Sequence of chain 1.B:
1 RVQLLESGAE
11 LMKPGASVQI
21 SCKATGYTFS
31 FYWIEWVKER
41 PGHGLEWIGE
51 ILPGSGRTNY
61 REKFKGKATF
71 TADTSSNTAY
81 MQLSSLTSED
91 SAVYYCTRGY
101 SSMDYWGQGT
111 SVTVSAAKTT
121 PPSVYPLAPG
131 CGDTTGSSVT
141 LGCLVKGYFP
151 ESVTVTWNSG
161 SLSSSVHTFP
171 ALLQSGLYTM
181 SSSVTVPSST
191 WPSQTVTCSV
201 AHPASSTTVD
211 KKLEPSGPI

Binding-site contacts:
Ligand atom O2S contacts residue MET103 of chain 1.B at 3.8 Å.
Ligand atom C2 contacts residue TYR37 of chain 1.A at 3.6 Å (hydrophobic).
Ligand atom N4 contacts residue TYR101 of chain 1.A at 3.0 Å (h-bond).
Ligand atom N4 contacts residue TYR100 of chain 1.B at 4.1 Å.
Ligand atom O2S contacts residue GLY99 of chain 1.B at 3.9 Å.
Ligand atom N4 contacts residue GLY96 of chain 1.A at 3.6 Å (h-bond).
Ligand atom O3S contacts residue TYR37 of chain 1.A at 3.1 Å.
Ligand atom O1S contacts residue TYR101 of chain 1.A at 3.9 Å.
Ligand atom C8 contacts residue TYR100 of chain 1.B at 4.2 Å (hydrophobic).
Ligand atom O1 contacts residue GLY96 of chain 1.A at 2.8 Å (h-bond).
Ligand atom C2 contacts residue HIS31 of chain 1.A at 3.8 Å.
Ligand atom C3 contacts residue TYR101 of chain 1.A at 3.9 Å (hydrophobic).
Ligand atom C7 contacts residue TYR101 of chain 1.A at 3.9 Å (hydrophobic).
Ligand atom C6 contacts residue TYR100 of chain 1.B at 3.1 Å (hydrophobic).
Ligand atom C4 contacts residue TYR101 of chain 1.A at 3.6 Å (hydrophobic).
Ligand atom S contacts residue HIS39 of chain 1.A at 4.0 Å.
Ligand atom O2S contacts residue SER101 of chain 1.B at 3.4 Å (h-bond).
Ligand atom O3S contacts residue GLY96 of chain 1.A at 3.6 Å.
Ligand atom C7 contacts residue TYR100 of chain 1.B at 3.6 Å (hydrophobic).
Ligand atom O3S contacts residue HIS39 of chain 1.A at 2.9 Å (h-bond).
Ligand atom C7 contacts residue TYR37 of chain 1.A at 4.0 Å (hydrophobic).
Ligand atom C3 contacts residue TYR100 of chain 1.B at 4.2 Å (hydrophobic).
Ligand atom C7 contacts residue GLY96 of chain 1.A at 3.2 Å.
Ligand atom O7 contacts residue TYR100 of chain 1.B at 2.7 Å (h-bond).
Ligand atom C3 contacts residue GLY96 of chain 1.A at 4.0 Å.
Ligand atom O1S contacts residue GLY96 of chain 1.A at 3.5 Å.
Ligand atom O1 contacts residue THR97 of chain 1.A at 3.5 Å (h-bond).
Ligand atom C6 contacts residue TYR37 of chain 1.A at 3.7 Å (hydrophobic).
Ligand atom O1 contacts residue TYR101 of chain 1.A at 4.0 Å.
Ligand atom C8 contacts residue TYR101 of chain 1.A at 3.6 Å (hydrophobic).
Ligand atom O3S contacts residue SER101 of chain 1.B at 4.1 Å.
Ligand atom O1S contacts residue MET103 of chain 1.B at 3.9 Å.
Ligand atom C8 contacts residue GLY96 of chain 1.A at 3.8 Å.
Ligand atom S contacts residue GLY96 of chain 1.A at 4.0 Å.
Ligand atom C2 contacts residue GLY96 of chain 1.A at 3.1 Å.
Ligand atom O3S contacts residue SER102 of chain 1.B at 3.7 Å.
Ligand atom O1 contacts residue HIS31 of chain 1.A at 3.4 Å.
Ligand atom O2S contacts residue SER102 of chain 1.B at 2.6 Å (h-bond).
Ligand atom S contacts residue SER102 of chain 1.B at 3.8 Å.
Ligand atom O2S contacts residue TYR100 of chain 1.B at 3.1 Å (h-bond).

This protein binds this small molecule.
Small molecule (SMILES): O=S(=O)(O)CCNC(CO)(CO)CO

Sequence of chain 1.A:
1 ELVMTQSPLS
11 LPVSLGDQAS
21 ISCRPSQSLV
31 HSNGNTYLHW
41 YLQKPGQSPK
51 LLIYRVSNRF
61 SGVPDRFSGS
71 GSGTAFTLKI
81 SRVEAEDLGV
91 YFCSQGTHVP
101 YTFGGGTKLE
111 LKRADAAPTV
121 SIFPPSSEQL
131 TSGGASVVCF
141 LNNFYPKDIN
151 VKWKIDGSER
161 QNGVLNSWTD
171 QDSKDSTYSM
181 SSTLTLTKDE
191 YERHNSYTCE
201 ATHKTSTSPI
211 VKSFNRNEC